This small molecule binds to this protein.
Small molecule (SMILES): N[C@@H]1CCCN(c2ncnc3[nH]ccc23)C1

Binding-site contacts:
Ligand atom C8 contacts residue PHE224 of chain 1.A at 3.9 Å (hydrophobic).
Ligand atom C9 contacts residue LYS188 of chain 1.A at 3.8 Å.
Ligand atom N3 contacts residue PHE224 of chain 1.A at 3.0 Å (h-bond).
Ligand atom N7 contacts residue PHE224 of chain 1.A at 3.9 Å.
Ligand atom C2 contacts residue GLY222 of chain 1.A at 3.4 Å.
Ligand atom C14 contacts residue GLU187 of chain 1.A at 3.3 Å.
Ligand atom C5 contacts residue LYS188 of chain 1.A at 4.0 Å.
Ligand atom C2 contacts residue VAL186 of chain 1.A at 4.0 Å (hydrophobic).
Ligand atom N3 contacts residue LYS188 of chain 1.A at 3.6 Å.
Ligand atom C8 contacts residue LEU225 of chain 1.A at 4.0 Å (hydrophobic).
Ligand atom C2 contacts residue LYS188 of chain 1.A at 3.3 Å.
Ligand atom N1 contacts residue PHE224 of chain 1.A at 3.7 Å.
Ligand atom N1 contacts residue GLY164 of chain 1.A at 3.6 Å.
Ligand atom N16 contacts residue GLU187 of chain 1.A at 2.8 Å (salt-bridge).
Ligand atom C4 contacts residue PHE224 of chain 1.A at 3.5 Å (hydrophobic).
Ligand atom N1 contacts residue VAL186 of chain 1.A at 4.2 Å.
Ligand atom C11 contacts residue PHE246 of chain 1.A at 3.5 Å (hydrophobic).
Ligand atom C6 contacts residue ASP223 of chain 1.A at 3.7 Å.
Ligand atom N1 contacts residue GLU187 of chain 1.A at 4.2 Å.
Ligand atom N10 contacts residue PHE224 of chain 1.A at 4.2 Å.
Ligand atom N3 contacts residue GLY222 of chain 1.A at 3.6 Å (h-bond).
Ligand atom C9 contacts residue PHE224 of chain 1.A at 3.7 Å (hydrophobic).
Ligand atom C15 contacts residue GLY164 of chain 1.A at 3.8 Å.
Ligand atom C4 contacts residue LYS188 of chain 1.A at 3.9 Å.
Ligand atom C6 contacts residue PHE224 of chain 1.A at 3.4 Å (hydrophobic).
Ligand atom N7 contacts residue ASP223 of chain 1.A at 2.9 Å (salt-bridge).
Ligand atom C15 contacts residue GLU187 of chain 1.A at 3.3 Å.
Ligand atom C8 contacts residue LYS188 of chain 1.A at 3.8 Å.
Ligand atom C8 contacts residue ASP223 of chain 1.A at 3.8 Å.
Ligand atom N3 contacts residue ASP223 of chain 1.A at 3.4 Å.
Ligand atom C2 contacts residue PHE224 of chain 1.A at 3.4 Å (hydrophobic).
Ligand atom N10 contacts residue GLY164 of chain 1.A at 4.0 Å.
Ligand atom C2 contacts residue GLU187 of chain 1.A at 4.0 Å.
Ligand atom N16 contacts residue ALA189 of chain 1.A at 4.0 Å.
Ligand atom N7 contacts residue LEU225 of chain 1.A at 4.1 Å.
Ligand atom N1 contacts residue LYS188 of chain 1.A at 3.4 Å (salt-bridge).
Ligand atom C6 contacts residue LYS188 of chain 1.A at 3.9 Å.
Ligand atom C5 contacts residue PHE224 of chain 1.A at 3.3 Å (hydrophobic).
Ligand atom C4 contacts residue GLY164 of chain 1.A at 4.1 Å.
Ligand atom N7 contacts residue LYS188 of chain 1.A at 4.0 Å.

Sequence of chain 1.A:
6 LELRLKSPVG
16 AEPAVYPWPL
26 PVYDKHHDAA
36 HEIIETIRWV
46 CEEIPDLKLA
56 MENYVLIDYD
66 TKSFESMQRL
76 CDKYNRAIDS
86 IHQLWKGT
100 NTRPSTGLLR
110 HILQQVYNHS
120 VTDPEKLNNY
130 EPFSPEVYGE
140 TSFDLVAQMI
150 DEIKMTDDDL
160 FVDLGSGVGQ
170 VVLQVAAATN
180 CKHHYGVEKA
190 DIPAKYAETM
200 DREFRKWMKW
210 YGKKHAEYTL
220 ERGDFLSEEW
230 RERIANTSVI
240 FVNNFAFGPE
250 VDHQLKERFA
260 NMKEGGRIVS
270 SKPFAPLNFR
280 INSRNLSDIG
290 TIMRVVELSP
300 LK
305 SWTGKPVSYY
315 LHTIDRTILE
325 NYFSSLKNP